A protein and the small-molecule ligand that binds it are described below.
Small molecule (SMILES): CCCc1c(O)ccc2c(-c3cnc(-c4cnc(C(=O)O)c(O)c4)s3)[nH]nc12

Binding-site contacts:
Ligand atom C2 contacts residue SER56 of chain 1.A at 3.8 Å.
Ligand atom C15 contacts residue PRO88 of chain 1.A at 3.8 Å (hydrophobic).
Ligand atom S13 contacts residue GLY86 of chain 1.A at 3.5 Å (h-bond).
Ligand atom C1 contacts residue THR151 of chain 1.A at 3.3 Å.
Ligand atom C14 contacts residue PRO88 of chain 1.A at 3.5 Å (hydrophobic).
Ligand atom O contacts residue ARG122 of chain 1.A at 2.9 Å (salt-bridge).
Ligand atom C19 contacts residue ILE87 of chain 1.A at 3.5 Å (hydrophobic).
Ligand atom C16 contacts residue ARG85 of chain 1.A at 3.5 Å.
Ligand atom O23 contacts residue ILE153 of chain 1.A at 3.4 Å.
Ligand atom C15 contacts residue ARG85 of chain 1.A at 3.6 Å.
Ligand atom C20 contacts residue ILE87 of chain 1.A at 3.6 Å (hydrophobic).
Ligand atom N contacts residue ARG85 of chain 1.A at 3.5 Å.
Ligand atom CA contacts residue ARG122 of chain 1.A at 3.5 Å.
Ligand atom C3 contacts residue ASP82 of chain 1.A at 3.8 Å.
Ligand atom C1 contacts residue ASP82 of chain 1.A at 3.7 Å.
Ligand atom C contacts residue ARG122 of chain 1.A at 3.4 Å.
Ligand atom C1 contacts residue SER56 of chain 1.A at 3.7 Å.
Ligand atom S13 contacts residue GLU59 of chain 1.A at 3.6 Å.
Ligand atom C8 contacts residue ILE87 of chain 1.A at 3.7 Å (hydrophobic).
Ligand atom C18 contacts residue GLY86 of chain 1.A at 3.2 Å.
Ligand atom C14 contacts residue ARG85 of chain 1.A at 3.6 Å.
Ligand atom N contacts residue ARG122 of chain 1.A at 2.5 Å (salt-bridge).
Ligand atom C3 contacts residue ILE52 of chain 1.A at 3.7 Å (hydrophobic).
Ligand atom C12 contacts residue PRO88 of chain 1.A at 3.6 Å (hydrophobic).
Ligand atom C3 contacts residue SER56 of chain 1.A at 3.3 Å.
Ligand atom C22 contacts residue ASN55 of chain 1.A at 3.4 Å.
Ligand atom C18 contacts residue ARG122 of chain 1.A at 2.9 Å.
Ligand atom C2 contacts residue THR151 of chain 1.A at 3.6 Å.
Ligand atom N6 contacts residue ASP82 of chain 1.A at 2.7 Å (salt-bridge).
Ligand atom O23 contacts residue ASN55 of chain 1.A at 3.0 Å (h-bond).
Ligand atom N7 contacts residue ASP82 of chain 1.A at 3.5 Å (salt-bridge).
Ligand atom C1 contacts residue VAL80 of chain 1.A at 3.2 Å (hydrophobic).
Ligand atom C2 contacts residue ILE153 of chain 1.A at 3.7 Å (hydrophobic).
Ligand atom C18 contacts residue ARG85 of chain 1.A at 3.4 Å.
Ligand atom C2 contacts residue ASP82 of chain 1.A at 3.6 Å.
Ligand atom CA contacts residue ARG85 of chain 1.A at 3.4 Å.
Ligand atom C contacts residue ARG85 of chain 1.A at 3.7 Å.
Ligand atom C21 contacts residue ASN55 of chain 1.A at 3.7 Å.
Ligand atom C4 contacts residue ASN55 of chain 1.A at 3.6 Å.
Ligand atom N11 contacts residue PRO88 of chain 1.A at 3.7 Å.

Sequence of chain 1.A:
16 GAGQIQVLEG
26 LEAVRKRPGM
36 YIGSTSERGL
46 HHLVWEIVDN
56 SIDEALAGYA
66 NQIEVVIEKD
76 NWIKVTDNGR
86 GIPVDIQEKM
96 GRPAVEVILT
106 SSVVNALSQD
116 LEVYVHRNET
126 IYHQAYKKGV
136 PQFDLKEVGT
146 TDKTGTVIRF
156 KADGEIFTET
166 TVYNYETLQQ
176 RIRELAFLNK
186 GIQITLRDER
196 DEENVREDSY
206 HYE